The small molecule below binds the protein below.
Small molecule (SMILES): CC(=O)N[C@@H]1[C@@H](O)[C@H](O)[C@@H](CO)O[C@H]1O

Binding-site contacts:
Ligand atom C7 contacts residue LYS186 of chain 1.A at 4.1 Å.
Ligand atom O5 contacts residue SER188 of chain 1.A at 4.4 Å.
Ligand atom C8 contacts residue LYS186 of chain 1.A at 3.8 Å.
Ligand atom C5 contacts residue ASN208 of chain 1.A at 3.6 Å.
Ligand atom O7 contacts residue ASN208 of chain 1.A at 3.5 Å (h-bond).
Ligand atom C7 contacts residue ASN208 of chain 1.A at 3.3 Å.
Ligand atom O5 contacts residue ASN208 of chain 1.A at 2.4 Å (h-bond).
Ligand atom O7 contacts residue LYS186 of chain 1.A at 3.7 Å.
Ligand atom C4 contacts residue ASN208 of chain 1.A at 4.1 Å.
Ligand atom C2 contacts residue ASN208 of chain 1.A at 2.3 Å.
Ligand atom O6 contacts residue SER188 of chain 1.A at 3.9 Å.
Ligand atom C3 contacts residue ASN208 of chain 1.A at 3.7 Å.
Ligand atom N2 contacts residue ASN208 of chain 1.A at 2.9 Å (h-bond).
Ligand atom C8 contacts residue ASN208 of chain 1.A at 4.2 Å.
Ligand atom C1 contacts residue ASN208 of chain 1.A at 1.4 Å.

Sequence of chain 1.A:
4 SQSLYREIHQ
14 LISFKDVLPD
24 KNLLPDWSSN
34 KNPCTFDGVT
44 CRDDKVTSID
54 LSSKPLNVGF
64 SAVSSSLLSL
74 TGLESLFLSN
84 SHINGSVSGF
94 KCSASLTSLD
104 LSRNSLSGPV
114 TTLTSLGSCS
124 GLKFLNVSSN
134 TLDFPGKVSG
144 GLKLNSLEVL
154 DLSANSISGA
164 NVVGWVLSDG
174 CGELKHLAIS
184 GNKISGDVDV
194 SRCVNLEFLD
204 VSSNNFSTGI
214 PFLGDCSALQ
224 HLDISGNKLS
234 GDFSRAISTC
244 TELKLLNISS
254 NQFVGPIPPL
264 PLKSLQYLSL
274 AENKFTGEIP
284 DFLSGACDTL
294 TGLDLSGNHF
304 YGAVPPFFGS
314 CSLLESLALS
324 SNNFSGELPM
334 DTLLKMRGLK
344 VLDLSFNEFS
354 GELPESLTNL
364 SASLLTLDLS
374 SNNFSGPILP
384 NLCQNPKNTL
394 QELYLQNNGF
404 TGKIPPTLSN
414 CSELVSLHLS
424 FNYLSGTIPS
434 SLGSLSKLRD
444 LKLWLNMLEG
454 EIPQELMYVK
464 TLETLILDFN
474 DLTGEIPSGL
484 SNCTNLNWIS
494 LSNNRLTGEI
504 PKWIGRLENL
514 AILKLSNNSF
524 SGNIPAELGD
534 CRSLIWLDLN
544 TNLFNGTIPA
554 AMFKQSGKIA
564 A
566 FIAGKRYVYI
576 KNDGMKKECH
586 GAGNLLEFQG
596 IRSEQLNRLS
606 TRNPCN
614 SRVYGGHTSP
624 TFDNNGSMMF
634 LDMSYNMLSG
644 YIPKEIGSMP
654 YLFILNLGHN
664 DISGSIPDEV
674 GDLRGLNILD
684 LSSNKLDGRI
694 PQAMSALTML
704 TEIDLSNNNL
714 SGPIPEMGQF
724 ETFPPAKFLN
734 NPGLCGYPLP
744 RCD